This protein binds this small molecule.
Small molecule (SMILES): CC(=O)Nc1ccc(OS(=O)(=O)[C@@H]2C[C@@H]3O[C@H]2C(c2ccc(O)cc2)=C3c2ccc(O)cc2)cc1

Binding-site contacts:
Ligand atom C21 contacts residue HIS227 of chain 1.C at 3.4 Å.
Ligand atom N01 contacts residue GLU122 of chain 1.C at 2.8 Å (salt-bridge).
Ligand atom C25 contacts residue VAL121 of chain 1.C at 3.4 Å (hydrophobic).
Ligand atom C26 contacts residue GLU122 of chain 1.C at 3.3 Å.
Ligand atom C16 contacts residue LEU228 of chain 1.C at 3.8 Å (hydrophobic).
Ligand atom C26 contacts residue VAL121 of chain 1.C at 3.7 Å (hydrophobic).
Ligand atom C15 contacts residue MET46 of chain 1.C at 3.8 Å (hydrophobic).
Ligand atom C01 contacts residue PHE107 of chain 1.C at 3.5 Å (hydrophobic).
Ligand atom C14 contacts residue LEU49 of chain 1.C at 3.6 Å (hydrophobic).
Ligand atom O07 contacts residue MET124 of chain 1.C at 3.2 Å.
Ligand atom C12 contacts residue GLU56 of chain 1.C at 3.4 Å.
Ligand atom C21 contacts residue GLU122 of chain 1.C at 3.4 Å.
Ligand atom C22 contacts residue VAL121 of chain 1.C at 3.7 Å (hydrophobic).
Ligand atom C20 contacts residue HIS227 of chain 1.C at 3.5 Å.
Ligand atom O03 contacts residue GLU56 of chain 1.C at 2.6 Å (salt-bridge).
Ligand atom O01 contacts residue PHE128 of chain 1.C at 3.8 Å.
Ligand atom C11 contacts residue GLU56 of chain 1.C at 3.4 Å.
Ligand atom C22 contacts residue GLU122 of chain 1.C at 3.5 Å.
Ligand atom C11 contacts residue LEU90 of chain 1.C at 3.8 Å (hydrophobic).
Ligand atom O03 contacts residue ARG97 of chain 1.C at 3.3 Å (salt-bridge).
Ligand atom C15 contacts residue LEU228 of chain 1.C at 3.8 Å (hydrophobic).
Ligand atom O01 contacts residue PHE107 of chain 1.C at 3.6 Å.
Ligand atom O03 contacts residue LEU90 of chain 1.C at 3.5 Å (h-bond).
Ligand atom C17 contacts residue ALA53 of chain 1.C at 3.6 Å (hydrophobic).
Ligand atom O02 contacts residue LEU243 of chain 1.C at 3.8 Å.
Ligand atom C03 contacts residue MET91 of chain 1.C at 3.7 Å (hydrophobic).
Ligand atom C09 contacts residue PHE107 of chain 1.C at 3.8 Å (hydrophobic).
Ligand atom C25 contacts residue GLU122 of chain 1.C at 3.6 Å.
Ligand atom C22 contacts residue HIS227 of chain 1.C at 3.6 Å.
Ligand atom C24 contacts residue LEU228 of chain 1.C at 3.8 Å (hydrophobic).
Ligand atom O06 contacts residue ILE127 of chain 1.C at 3.2 Å.
Ligand atom C08 contacts residue PHE107 of chain 1.C at 3.5 Å (hydrophobic).
Ligand atom O02 contacts residue THR50 of chain 1.C at 3.3 Å (h-bond).
Ligand atom O05 contacts residue MET231 of chain 1.C at 3.2 Å.
Ligand atom C19 contacts residue HIS227 of chain 1.C at 3.8 Å.
Ligand atom N01 contacts residue VAL121 of chain 1.C at 3.2 Å.
Ligand atom C26 contacts residue GLU42 of chain 1.C at 3.6 Å.
Ligand atom C10 contacts residue LEU90 of chain 1.C at 3.3 Å (hydrophobic).
Ligand atom C02 contacts residue PHE107 of chain 1.C at 3.5 Å (hydrophobic).
Ligand atom O06 contacts residue GLY224 of chain 1.C at 3.2 Å.

Sequence of chain 1.C:
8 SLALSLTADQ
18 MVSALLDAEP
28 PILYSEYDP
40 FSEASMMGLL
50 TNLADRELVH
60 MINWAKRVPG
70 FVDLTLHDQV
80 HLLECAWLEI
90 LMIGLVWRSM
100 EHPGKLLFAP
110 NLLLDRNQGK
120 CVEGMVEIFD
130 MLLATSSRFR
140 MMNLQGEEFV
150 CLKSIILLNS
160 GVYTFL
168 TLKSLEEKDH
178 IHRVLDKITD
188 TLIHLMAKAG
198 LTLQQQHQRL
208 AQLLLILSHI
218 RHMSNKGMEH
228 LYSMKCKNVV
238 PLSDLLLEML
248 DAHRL